The protein below binds the small molecule below.
Small molecule (SMILES): O=C1N=c2ccccc2=C1c1[nH]c2ccccc2c1NOCC[C@H](O)CO

Binding-site contacts:
Ligand atom CAG contacts residue VAL23 of chain 1.A at 3.9 Å (hydrophobic).
Ligand atom CAU contacts residue LEU15 of chain 1.A at 3.6 Å (hydrophobic).
Ligand atom CAK contacts residue CYS184 of chain 1.A at 3.9 Å (hydrophobic).
Ligand atom CAH contacts residue CYS184 of chain 1.A at 4.0 Å (hydrophobic).
Ligand atom CAJ contacts residue THR123 of chain 1.A at 3.8 Å.
Ligand atom OAC contacts residue ASN171 of chain 1.A at 3.8 Å.
Ligand atom NAP contacts residue GLU118 of chain 1.A at 3.1 Å (salt-bridge).
Ligand atom NAQ contacts residue LEU15 of chain 1.A at 4.0 Å.
Ligand atom NAP contacts residue LEU173 of chain 1.A at 3.7 Å.
Ligand atom CAI contacts residue PRO121 of chain 1.A at 3.7 Å (hydrophobic).
Ligand atom OAA contacts residue GLU118 of chain 1.A at 3.7 Å.
Ligand atom CAW contacts residue ALA36 of chain 1.A at 3.8 Å (hydrophobic).
Ligand atom CAK contacts residue VAL23 of chain 1.A at 3.9 Å (hydrophobic).
Ligand atom NAQ contacts residue VAL120 of chain 1.A at 3.1 Å (h-bond).
Ligand atom CAX contacts residue LEU15 of chain 1.A at 4.0 Å (hydrophobic).
Ligand atom CAT contacts residue LEU15 of chain 1.A at 3.8 Å (hydrophobic).
Ligand atom CAI contacts residue VAL120 of chain 1.A at 3.2 Å (hydrophobic).
Ligand atom OAR contacts residue LEU15 of chain 1.A at 3.5 Å (h-bond).
Ligand atom NAQ contacts residue TYR119 of chain 1.A at 3.9 Å.
Ligand atom CAD contacts residue PRO121 of chain 1.A at 3.7 Å (hydrophobic).
Ligand atom CAL contacts residue GLN170 of chain 1.A at 3.2 Å.
Ligand atom OAA contacts residue VAL120 of chain 1.A at 3.0 Å (h-bond).
Ligand atom CAI contacts residue ASP122 of chain 1.A at 3.8 Å.
Ligand atom OAA contacts residue TYR119 of chain 1.A at 3.4 Å.
Ligand atom CAF contacts residue THR123 of chain 1.A at 3.8 Å.
Ligand atom CAY contacts residue LEU15 of chain 1.A at 3.8 Å (hydrophobic).
Ligand atom OAC contacts residue GLN170 of chain 1.A at 4.0 Å.
Ligand atom NAQ contacts residue LEU173 of chain 1.A at 3.8 Å.
Ligand atom CAE contacts residue MET117 of chain 1.A at 3.5 Å (hydrophobic).
Ligand atom CAV contacts residue LEU173 of chain 1.A at 3.5 Å (hydrophobic).
Ligand atom CAM contacts residue LEU15 of chain 1.A at 3.4 Å (hydrophobic).
Ligand atom OAA contacts residue LEU173 of chain 1.A at 3.2 Å.
Ligand atom NAP contacts residue ILE63 of chain 1.A at 3.9 Å.
Ligand atom CAS contacts residue ALA36 of chain 1.A at 3.8 Å (hydrophobic).
Ligand atom CAS contacts residue GLU118 of chain 1.A at 3.8 Å.
Ligand atom CAS contacts residue LEU173 of chain 1.A at 3.2 Å (hydrophobic).
Ligand atom CAH contacts residue MET117 of chain 1.A at 3.6 Å (hydrophobic).
Ligand atom CAX contacts residue VAL120 of chain 1.A at 3.4 Å (hydrophobic).
Ligand atom NAP contacts residue ALA36 of chain 1.A at 3.6 Å.
Ligand atom CAT contacts residue LEU173 of chain 1.A at 3.8 Å (hydrophobic).

Sequence of chain 1.A:
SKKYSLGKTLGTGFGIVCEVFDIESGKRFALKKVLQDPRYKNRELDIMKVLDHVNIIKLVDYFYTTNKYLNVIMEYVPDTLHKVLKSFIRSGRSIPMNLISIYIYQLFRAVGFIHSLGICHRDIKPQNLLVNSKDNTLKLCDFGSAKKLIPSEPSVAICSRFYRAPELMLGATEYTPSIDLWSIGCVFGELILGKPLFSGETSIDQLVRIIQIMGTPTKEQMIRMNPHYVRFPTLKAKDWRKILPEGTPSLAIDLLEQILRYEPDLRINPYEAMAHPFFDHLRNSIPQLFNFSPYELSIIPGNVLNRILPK